Binding-site contacts:
Ligand atom O2 contacts residue SER408 of chain 1.H at 3.7 Å.
Ligand atom O4 contacts residue VAL412 of chain 1.H at 3.6 Å.
Ligand atom C2 contacts residue SER408 of chain 1.H at 2.5 Å.
Ligand atom C4 contacts residue SER408 of chain 1.H at 3.8 Å.
Ligand atom C4 contacts residue VAL412 of chain 1.H at 4.2 Å (hydrophobic).
Ligand atom C1 contacts residue SER408 of chain 1.H at 1.4 Å.
Ligand atom C3 contacts residue SER408 of chain 1.H at 3.3 Å.
Ligand atom O3 contacts residue SER408 of chain 1.H at 4.3 Å.
Ligand atom C1 contacts residue ILE409 of chain 1.H at 4.1 Å (hydrophobic).
Ligand atom C6 contacts residue SER408 of chain 1.H at 4.4 Å.
Ligand atom C6 contacts residue ILE409 of chain 1.H at 4.4 Å (hydrophobic).
Ligand atom C1 contacts residue ARG405 of chain 1.H at 4.3 Å.
Ligand atom C5 contacts residue SER408 of chain 1.H at 3.1 Å.
Ligand atom O3 contacts residue VAL412 of chain 1.H at 3.6 Å.
Ligand atom C5 contacts residue ILE409 of chain 1.H at 4.1 Å (hydrophobic).
Ligand atom O5 contacts residue SER408 of chain 1.H at 2.4 Å (h-bond).
Ligand atom O3 contacts residue ARG420 of chain 1.H at 3.6 Å.
Ligand atom C3 contacts residue VAL412 of chain 1.H at 3.9 Å (hydrophobic).

The small molecule below binds the protein below.
Small molecule (SMILES): OC[C@H]1O[C@H](O)[C@@H](O)[C@@H](O)[C@@H]1O

Sequence of chain 1.H:
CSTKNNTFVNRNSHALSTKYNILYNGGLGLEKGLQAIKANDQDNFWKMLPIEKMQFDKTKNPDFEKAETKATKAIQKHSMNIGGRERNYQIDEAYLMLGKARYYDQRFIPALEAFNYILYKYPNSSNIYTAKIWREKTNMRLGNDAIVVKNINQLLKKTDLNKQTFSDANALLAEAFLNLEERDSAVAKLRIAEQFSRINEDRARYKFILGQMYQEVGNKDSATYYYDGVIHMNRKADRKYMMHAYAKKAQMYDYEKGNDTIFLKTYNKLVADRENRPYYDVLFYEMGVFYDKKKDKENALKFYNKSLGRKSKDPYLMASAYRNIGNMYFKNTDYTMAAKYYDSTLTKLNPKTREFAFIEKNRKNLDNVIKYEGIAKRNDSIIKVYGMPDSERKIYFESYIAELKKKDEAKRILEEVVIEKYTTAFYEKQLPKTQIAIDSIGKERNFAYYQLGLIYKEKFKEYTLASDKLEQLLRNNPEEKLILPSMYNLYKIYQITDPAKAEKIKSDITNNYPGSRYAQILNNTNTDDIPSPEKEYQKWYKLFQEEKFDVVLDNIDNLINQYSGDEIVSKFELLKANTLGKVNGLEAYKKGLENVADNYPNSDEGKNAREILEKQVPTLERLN